Sequence of chain 1.B:
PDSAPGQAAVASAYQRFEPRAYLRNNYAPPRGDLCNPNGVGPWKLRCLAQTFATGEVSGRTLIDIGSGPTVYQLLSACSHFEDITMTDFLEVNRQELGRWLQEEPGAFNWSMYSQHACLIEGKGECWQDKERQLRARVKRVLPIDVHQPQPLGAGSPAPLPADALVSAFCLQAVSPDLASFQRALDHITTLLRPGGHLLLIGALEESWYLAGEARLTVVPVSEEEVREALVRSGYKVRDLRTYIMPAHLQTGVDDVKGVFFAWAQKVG

The small molecule below binds the protein below.
Small molecule (SMILES): NC[C@H](O)c1ccc(O)cc1

Binding-site contacts:
Ligand atom C3 contacts residue ASN39 of chain 1.B at 3.6 Å.
Ligand atom C1 contacts residue GLU219 of chain 1.B at 4.0 Å.
Ligand atom C6 contacts residue ARG44 of chain 1.B at 4.0 Å.
Ligand atom C1 contacts residue ASP267 of chain 1.B at 4.1 Å.
Ligand atom C8 contacts residue PHE182 of chain 1.B at 3.6 Å (hydrophobic).
Ligand atom C8 contacts residue GLU219 of chain 1.B at 3.7 Å.
Ligand atom C4 contacts residue ARG44 of chain 1.B at 4.2 Å.
Ligand atom C6 contacts residue GLU219 of chain 1.B at 3.9 Å.
Ligand atom N8 contacts residue ALA216 of chain 1.B at 4.2 Å.
Ligand atom C1 contacts residue ASN39 of chain 1.B at 4.2 Å.
Ligand atom C7 contacts residue PHE182 of chain 1.B at 4.2 Å (hydrophobic).
Ligand atom C2 contacts residue ASN39 of chain 1.B at 3.7 Å.
Ligand atom C4 contacts residue PHE182 of chain 1.B at 3.6 Å (hydrophobic).
Ligand atom O4 contacts residue PHE182 of chain 1.B at 3.9 Å.
Ligand atom C6 contacts residue ASP267 of chain 1.B at 3.8 Å.
Ligand atom C3 contacts residue TYR40 of chain 1.B at 4.2 Å (hydrophobic).
Ligand atom C7 contacts residue GLU219 of chain 1.B at 3.2 Å.
Ligand atom C7 contacts residue ALA216 of chain 1.B at 4.2 Å (hydrophobic).
Ligand atom C1 contacts residue PHE182 of chain 1.B at 3.8 Å (hydrophobic).
Ligand atom C2 contacts residue TYR35 of chain 1.B at 4.0 Å (hydrophobic).
Ligand atom C7 contacts residue ASP267 of chain 1.B at 4.2 Å.
Ligand atom C3 contacts residue PHE182 of chain 1.B at 3.6 Å (hydrophobic).
Ligand atom O4 contacts residue LYS57 of chain 1.B at 3.5 Å (salt-bridge).
Ligand atom C6 contacts residue PHE182 of chain 1.B at 4.0 Å (hydrophobic).
Ligand atom O4 contacts residue VAL53 of chain 1.B at 4.0 Å.
Ligand atom C5 contacts residue VAL272 of chain 1.B at 4.2 Å (hydrophobic).
Ligand atom O7 contacts residue TYR222 of chain 1.B at 3.2 Å.
Ligand atom N8 contacts residue GLN185 of chain 1.B at 3.9 Å.
Ligand atom C2 contacts residue PHE182 of chain 1.B at 3.6 Å (hydrophobic).
Ligand atom O7 contacts residue ASP267 of chain 1.B at 3.7 Å.
Ligand atom C5 contacts residue PHE182 of chain 1.B at 3.9 Å (hydrophobic).
Ligand atom C5 contacts residue MET258 of chain 1.B at 4.2 Å (hydrophobic).
Ligand atom C4 contacts residue ASN39 of chain 1.B at 4.0 Å.
Ligand atom C6 contacts residue VAL269 of chain 1.B at 4.2 Å (hydrophobic).
Ligand atom C5 contacts residue ARG44 of chain 1.B at 3.7 Å.
Ligand atom N8 contacts residue GLU219 of chain 1.B at 2.8 Å (salt-bridge).
Ligand atom N8 contacts residue TYR222 of chain 1.B at 3.8 Å.
Ligand atom C8 contacts residue ALA216 of chain 1.B at 4.3 Å (hydrophobic).
Ligand atom N8 contacts residue ALA186 of chain 1.B at 3.8 Å.
Ligand atom O7 contacts residue GLU219 of chain 1.B at 3.4 Å (salt-bridge).